A protein and the small-molecule ligand that binds it are described below.
Small molecule (SMILES): CC(=O)N[C@@H]1[C@@H](O[C@@H]2O[C@H](C(=O)O)[C@@H](O[C@@H]3O[C@H](CO)[C@@H](O)[C@H](O[C@@H]4O[C@H](C(=O)O)[C@@H](O[C@@H]5O[C@H](CO)[C@@H](O)[C@H](O[C@@H]6O[C@H](C(=O)O)[C@@H](O[C@@H]7O[C@H](CO)[C@@H](O)[C@H](O[C@@H]8OC(C(=O)O)=C[C@H](O)[C@H]8O)[C@H]7NC(C)=O)[C@H](O)[C@H]6O)[C@H]5NC(C)=O)[C@H](O)[C@H]4O)[C@H]3NC(C)=O)[C@H](O)[C@H]2O)[C@H](O)[C@@H](CO)O[C@H]1O

Sequence of chain 1.I:
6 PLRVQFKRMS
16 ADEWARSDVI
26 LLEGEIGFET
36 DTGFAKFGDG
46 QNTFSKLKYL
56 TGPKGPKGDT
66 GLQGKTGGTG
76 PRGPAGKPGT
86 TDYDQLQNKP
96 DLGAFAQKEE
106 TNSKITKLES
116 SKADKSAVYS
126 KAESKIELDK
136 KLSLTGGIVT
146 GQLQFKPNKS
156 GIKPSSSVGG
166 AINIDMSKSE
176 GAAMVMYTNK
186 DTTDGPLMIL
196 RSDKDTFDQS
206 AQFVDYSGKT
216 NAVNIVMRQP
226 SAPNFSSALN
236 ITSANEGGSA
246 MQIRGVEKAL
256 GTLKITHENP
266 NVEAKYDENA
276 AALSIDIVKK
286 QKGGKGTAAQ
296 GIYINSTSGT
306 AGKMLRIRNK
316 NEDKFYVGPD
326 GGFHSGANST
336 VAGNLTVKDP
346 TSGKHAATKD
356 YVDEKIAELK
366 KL

Binding-site contacts:
Ligand atom O5 contacts residue PHE208 of chain 1.I at 3.7 Å.
Ligand atom O5 contacts residue PHE230 of chain 1.G at 3.6 Å.
Ligand atom O6 contacts residue PRO191 of chain 1.G at 3.2 Å.
Ligand atom C7 contacts residue THR261 of chain 1.H at 3.1 Å.
Ligand atom N2 contacts residue GLN247 of chain 1.I at 3.0 Å (h-bond).
Ligand atom O1 contacts residue LYS259 of chain 1.H at 3.1 Å (salt-bridge).
Ligand atom C7 contacts residue LYS259 of chain 1.H at 3.8 Å.
Ligand atom O6 contacts residue VAL221 of chain 1.H at 3.1 Å.
Ligand atom C7 contacts residue ASN216 of chain 1.H at 3.4 Å.
Ligand atom C3 contacts residue GLN247 of chain 1.I at 3.5 Å.
Ligand atom O6B contacts residue ARG223 of chain 1.H at 2.7 Å (salt-bridge).
Ligand atom C8 contacts residue ILE248 of chain 1.I at 3.5 Å (hydrophobic).
Ligand atom O3 contacts residue THR237 of chain 1.G at 2.9 Å (h-bond).
Ligand atom C2 contacts residue ASN219 of chain 1.H at 3.5 Å.
Ligand atom O6A contacts residue ARG223 of chain 1.H at 3.3 Å (salt-bridge).
Ligand atom C5 contacts residue PHE230 of chain 1.G at 3.5 Å (hydrophobic).
Ligand atom O4 contacts residue SER161 of chain 1.I at 3.3 Å (h-bond).
Ligand atom C8 contacts residue ARG196 of chain 1.G at 3.1 Å.
Ligand atom O2 contacts residue ARG249 of chain 1.I at 2.7 Å (salt-bridge).
Ligand atom O7 contacts residue THR261 of chain 1.H at 2.6 Å (h-bond).
Ligand atom C6 contacts residue ARG223 of chain 1.H at 3.4 Å.
Ligand atom C3 contacts residue ASN219 of chain 1.H at 3.8 Å.
Ligand atom C4 contacts residue VAL221 of chain 1.H at 3.7 Å (hydrophobic).
Ligand atom C2 contacts residue PHE208 of chain 1.I at 3.4 Å (hydrophobic).
Ligand atom C8 contacts residue THR261 of chain 1.H at 3.3 Å.
Ligand atom C1 contacts residue PHE230 of chain 1.G at 3.3 Å (hydrophobic).
Ligand atom C1 contacts residue GLN247 of chain 1.I at 3.5 Å.
Ligand atom O1 contacts residue PHE230 of chain 1.G at 3.7 Å.
Ligand atom O7 contacts residue ASN216 of chain 1.H at 2.4 Å (h-bond).
Ligand atom N2 contacts residue LYS259 of chain 1.H at 3.7 Å.
Ligand atom C2 contacts residue ARG249 of chain 1.I at 3.5 Å.
Ligand atom O3 contacts residue ARG249 of chain 1.I at 3.7 Å.
Ligand atom C6 contacts residue PRO159 of chain 1.I at 3.6 Å (hydrophobic).
Ligand atom O3 contacts residue ASN219 of chain 1.H at 3.0 Å (h-bond).
Ligand atom O5 contacts residue THR237 of chain 1.G at 3.5 Å.
Ligand atom O7 contacts residue ARG249 of chain 1.I at 2.9 Å (salt-bridge).
Ligand atom C2 contacts residue GLN247 of chain 1.I at 3.6 Å.
Ligand atom O4 contacts residue ASN235 of chain 1.G at 3.8 Å.
Ligand atom C8 contacts residue THR215 of chain 1.H at 3.7 Å.
Ligand atom C8 contacts residue LYS259 of chain 1.H at 3.3 Å.

Sequence of chain 1.H:
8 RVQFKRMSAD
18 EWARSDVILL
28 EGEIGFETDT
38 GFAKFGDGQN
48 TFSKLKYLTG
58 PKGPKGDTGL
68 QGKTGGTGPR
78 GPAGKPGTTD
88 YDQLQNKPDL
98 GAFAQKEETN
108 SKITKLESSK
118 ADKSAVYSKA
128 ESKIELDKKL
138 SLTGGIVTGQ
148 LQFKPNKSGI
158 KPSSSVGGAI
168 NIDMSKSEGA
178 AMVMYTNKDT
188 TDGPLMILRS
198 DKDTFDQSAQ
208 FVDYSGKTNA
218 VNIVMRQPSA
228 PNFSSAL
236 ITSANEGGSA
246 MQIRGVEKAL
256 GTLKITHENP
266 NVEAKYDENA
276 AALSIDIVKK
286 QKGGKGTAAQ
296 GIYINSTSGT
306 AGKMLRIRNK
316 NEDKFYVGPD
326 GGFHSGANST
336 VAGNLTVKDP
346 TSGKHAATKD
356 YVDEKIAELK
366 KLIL

Sequence of chain 1.G:
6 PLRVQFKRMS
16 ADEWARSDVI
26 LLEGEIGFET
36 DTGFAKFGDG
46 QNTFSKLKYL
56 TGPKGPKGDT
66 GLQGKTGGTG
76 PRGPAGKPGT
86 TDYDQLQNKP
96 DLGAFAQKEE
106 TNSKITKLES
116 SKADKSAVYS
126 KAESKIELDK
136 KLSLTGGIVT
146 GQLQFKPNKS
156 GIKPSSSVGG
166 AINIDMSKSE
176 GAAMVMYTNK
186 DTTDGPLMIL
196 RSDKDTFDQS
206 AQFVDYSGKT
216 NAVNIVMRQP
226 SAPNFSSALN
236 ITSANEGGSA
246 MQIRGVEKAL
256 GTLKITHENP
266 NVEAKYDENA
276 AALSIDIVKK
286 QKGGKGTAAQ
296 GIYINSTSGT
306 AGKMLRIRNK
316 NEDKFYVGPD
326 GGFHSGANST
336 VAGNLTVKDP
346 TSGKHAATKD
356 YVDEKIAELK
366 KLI